Sequence of chain 39.E:
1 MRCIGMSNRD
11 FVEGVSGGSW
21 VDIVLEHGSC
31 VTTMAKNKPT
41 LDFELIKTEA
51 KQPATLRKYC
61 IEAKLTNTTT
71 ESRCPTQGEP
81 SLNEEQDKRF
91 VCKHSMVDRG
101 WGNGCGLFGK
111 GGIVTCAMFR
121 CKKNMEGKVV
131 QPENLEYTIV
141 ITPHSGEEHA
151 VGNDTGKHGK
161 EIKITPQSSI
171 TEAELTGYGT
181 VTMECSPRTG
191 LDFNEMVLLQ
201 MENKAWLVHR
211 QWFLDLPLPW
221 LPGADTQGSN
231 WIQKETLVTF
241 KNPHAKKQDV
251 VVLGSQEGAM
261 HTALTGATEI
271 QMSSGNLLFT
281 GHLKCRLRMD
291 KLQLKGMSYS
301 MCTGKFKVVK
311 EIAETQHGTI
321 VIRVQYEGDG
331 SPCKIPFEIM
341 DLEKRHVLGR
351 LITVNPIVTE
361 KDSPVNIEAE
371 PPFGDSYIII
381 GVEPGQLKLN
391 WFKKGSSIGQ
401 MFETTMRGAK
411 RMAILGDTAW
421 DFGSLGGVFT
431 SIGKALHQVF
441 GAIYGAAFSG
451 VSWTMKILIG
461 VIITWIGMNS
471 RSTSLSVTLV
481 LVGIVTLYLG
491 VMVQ

Binding-site contacts:
Ligand atom C5 contacts residue THR155 of chain 39.E at 3.9 Å.
Ligand atom C6 contacts residue LYS157 of chain 39.E at 4.2 Å.
Ligand atom O7 contacts residue THR155 of chain 39.E at 4.1 Å.
Ligand atom C1 contacts residue HIS158 of chain 39.E at 3.8 Å.
Ligand atom O6 contacts residue LYS157 of chain 39.E at 4.2 Å.
Ligand atom C3 contacts residue ASN153 of chain 39.E at 3.8 Å.
Ligand atom C2 contacts residue HIS149 of chain 39.E at 3.6 Å.
Ligand atom O5 contacts residue THR155 of chain 39.E at 3.7 Å.
Ligand atom C1 contacts residue ASN153 of chain 39.E at 1.4 Å.
Ligand atom C6 contacts residue HIS158 of chain 39.E at 4.4 Å.
Ligand atom N2 contacts residue HIS149 of chain 39.E at 3.4 Å.
Ligand atom O5 contacts residue ASN153 of chain 39.E at 2.4 Å (h-bond).
Ligand atom O5 contacts residue GLY156 of chain 39.E at 4.3 Å.
Ligand atom O5 contacts residue HIS158 of chain 39.E at 3.1 Å.
Ligand atom N2 contacts residue ASN153 of chain 39.E at 2.9 Å (h-bond).
Ligand atom O6 contacts residue HIS158 of chain 39.E at 3.8 Å.
Ligand atom C5 contacts residue ASN153 of chain 39.E at 3.7 Å.
Ligand atom C7 contacts residue ASN153 of chain 39.E at 3.5 Å.
Ligand atom C8 contacts residue GLY102 of chain 19.E at 4.2 Å.
Ligand atom C5 contacts residue HIS158 of chain 39.E at 4.3 Å.
Ligand atom O7 contacts residue ASN153 of chain 39.E at 3.8 Å.
Ligand atom O3 contacts residue HIS149 of chain 39.E at 4.1 Å.
Ligand atom C4 contacts residue ASN153 of chain 39.E at 4.2 Å.
Ligand atom C1 contacts residue HIS149 of chain 39.E at 4.2 Å.
Ligand atom C6 contacts residue THR155 of chain 39.E at 4.4 Å.
Ligand atom C2 contacts residue ASN153 of chain 39.E at 2.5 Å.
Ligand atom C1 contacts residue THR155 of chain 39.E at 3.9 Å.

This protein binds this small molecule.
Small molecule (SMILES): CC(=O)N[C@@H]1[C@@H](O)[C@H](O)[C@@H](CO)O[C@H]1O

Sequence of chain 19.E:
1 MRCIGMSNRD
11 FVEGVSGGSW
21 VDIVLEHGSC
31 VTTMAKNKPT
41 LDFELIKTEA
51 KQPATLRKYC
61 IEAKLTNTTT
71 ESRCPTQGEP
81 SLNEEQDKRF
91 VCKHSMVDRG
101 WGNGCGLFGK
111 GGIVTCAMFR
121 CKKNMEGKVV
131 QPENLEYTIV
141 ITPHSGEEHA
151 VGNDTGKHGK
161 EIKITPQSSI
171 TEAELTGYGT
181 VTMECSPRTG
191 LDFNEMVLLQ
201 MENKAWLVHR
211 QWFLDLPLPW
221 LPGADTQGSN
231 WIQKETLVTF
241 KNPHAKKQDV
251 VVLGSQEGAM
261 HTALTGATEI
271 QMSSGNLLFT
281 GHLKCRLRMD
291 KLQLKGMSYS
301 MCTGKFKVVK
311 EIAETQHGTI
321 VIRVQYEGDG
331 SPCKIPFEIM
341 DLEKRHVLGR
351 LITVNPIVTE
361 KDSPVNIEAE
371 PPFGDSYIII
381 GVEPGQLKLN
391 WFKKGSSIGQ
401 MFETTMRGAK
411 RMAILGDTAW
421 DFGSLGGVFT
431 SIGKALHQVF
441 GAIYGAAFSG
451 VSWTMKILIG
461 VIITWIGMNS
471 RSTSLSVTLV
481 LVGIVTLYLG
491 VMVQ